Binding-site contacts:
Ligand atom CL contacts residue PHE95 of chain 1.A at 3.6 Å.
Ligand atom C6 contacts residue TRP86 of chain 1.A at 3.7 Å (hydrophobic).
Ligand atom C25 contacts residue LEU79 of chain 1.A at 3.6 Å (hydrophobic).
Ligand atom C17 contacts residue GLU45 of chain 1.A at 3.8 Å.
Ligand atom C27 contacts residue LEU79 of chain 1.A at 3.6 Å (hydrophobic).
Ligand atom C28 contacts residue LEU79 of chain 1.A at 3.8 Å (hydrophobic).
Ligand atom C23 contacts residue PHE46 of chain 1.A at 3.7 Å (hydrophobic).
Ligand atom C10 contacts residue GLY87 of chain 1.A at 3.5 Å.
Ligand atom C17 contacts residue ALA42 of chain 1.A at 3.3 Å (hydrophobic).
Ligand atom CL contacts residue SER94 of chain 1.A at 3.7 Å.
Ligand atom C35 contacts residue PHE95 of chain 1.A at 3.5 Å (hydrophobic).
Ligand atom C18 contacts residue VAL90 of chain 1.A at 3.7 Å (hydrophobic).
Ligand atom C42 contacts residue PHE46 of chain 1.A at 3.5 Å (hydrophobic).
Ligand atom C30 contacts residue VAL75 of chain 1.A at 3.4 Å (hydrophobic).
Ligand atom C25 contacts residue ARG88 of chain 1.A at 3.8 Å.
Ligand atom C8 contacts residue PHE140 of chain 1.A at 3.4 Å (hydrophobic).
Ligand atom C17 contacts residue TYR144 of chain 1.A at 3.6 Å (hydrophobic).
Ligand atom C38 contacts residue PHE95 of chain 1.A at 3.7 Å (hydrophobic).
Ligand atom C42 contacts residue ARG88 of chain 1.A at 3.8 Å.
Ligand atom C12 contacts residue TYR50 of chain 1.A at 3.3 Å (hydrophobic).
Ligand atom O contacts residue ASN85 of chain 1.A at 3.6 Å (h-bond).
Ligand atom C42 contacts residue ALA91 of chain 1.A at 3.5 Å (hydrophobic).
Ligand atom C19 contacts residue PHE46 of chain 1.A at 3.6 Å (hydrophobic).
Ligand atom C37 contacts residue PHE95 of chain 1.A at 3.7 Å (hydrophobic).
Ligand atom C34 contacts residue ALA91 of chain 1.A at 3.7 Å (hydrophobic).
Ligand atom C35 contacts residue ALA91 of chain 1.A at 3.4 Å (hydrophobic).
Ligand atom C15 contacts residue GLU45 of chain 1.A at 3.4 Å.
Ligand atom O contacts residue GLY87 of chain 1.A at 3.5 Å.
Ligand atom C29 contacts residue LEU79 of chain 1.A at 3.6 Å (hydrophobic).
Ligand atom S contacts residue GLY87 of chain 1.A at 3.5 Å (h-bond).
Ligand atom C43 contacts residue GLY87 of chain 1.A at 3.7 Å.
Ligand atom O contacts residue ARG88 of chain 1.A at 3.7 Å.
Ligand atom C36 contacts residue PHE95 of chain 1.A at 3.8 Å (hydrophobic).
Ligand atom C41 contacts residue PHE46 of chain 1.A at 3.6 Å (hydrophobic).
Ligand atom C8 contacts residue TYR144 of chain 1.A at 3.6 Å (hydrophobic).
Ligand atom S contacts residue ASN85 of chain 1.A at 3.5 Å (h-bond).
Ligand atom C7 contacts residue TRP86 of chain 1.A at 3.8 Å (hydrophobic).
Ligand atom C35 contacts residue PHE46 of chain 1.A at 3.8 Å (hydrophobic).
Ligand atom C19 contacts residue GLY87 of chain 1.A at 3.5 Å.
Ligand atom C21 contacts residue TYR50 of chain 1.A at 3.7 Å (hydrophobic).

Sequence of chain 1.A:
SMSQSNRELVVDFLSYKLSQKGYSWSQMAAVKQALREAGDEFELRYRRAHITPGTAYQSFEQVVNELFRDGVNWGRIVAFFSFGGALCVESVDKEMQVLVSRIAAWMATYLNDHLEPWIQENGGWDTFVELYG

A small-molecule ligand and the protein it binds are described below.
Small molecule (SMILES): Cc1ccc(CN(C(=O)N[C@@H](CSCc2ccccc2)C(=O)O)C(=O)c2ccc(-c3cccc(-c4ccccc4-c4ccc(Cl)cc4)c3)cc2)cc1